Sequence of chain 1.A:
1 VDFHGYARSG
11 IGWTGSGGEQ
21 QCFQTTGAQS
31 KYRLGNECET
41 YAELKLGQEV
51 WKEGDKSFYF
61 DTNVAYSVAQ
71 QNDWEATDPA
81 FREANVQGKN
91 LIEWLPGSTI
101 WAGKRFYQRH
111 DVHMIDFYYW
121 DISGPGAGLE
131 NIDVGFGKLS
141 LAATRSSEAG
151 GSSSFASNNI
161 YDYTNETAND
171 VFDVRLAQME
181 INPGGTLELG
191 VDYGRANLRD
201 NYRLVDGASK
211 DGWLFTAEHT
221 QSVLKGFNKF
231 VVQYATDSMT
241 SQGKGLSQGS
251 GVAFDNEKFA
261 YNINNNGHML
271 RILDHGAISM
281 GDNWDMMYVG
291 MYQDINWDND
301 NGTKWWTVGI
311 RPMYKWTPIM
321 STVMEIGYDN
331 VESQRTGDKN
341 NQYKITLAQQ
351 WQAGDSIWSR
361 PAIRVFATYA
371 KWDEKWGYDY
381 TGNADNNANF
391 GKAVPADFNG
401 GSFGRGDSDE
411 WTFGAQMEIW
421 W

The protein below binds the small molecule below.
Small molecule (SMILES): OC[C@H]1O[C@@](CO)(O[C@H]2O[C@H](CO)[C@@H](O)[C@H](O)[C@H]2O)[C@@H](O)[C@@H]1O

Sequence of chain 1.C:
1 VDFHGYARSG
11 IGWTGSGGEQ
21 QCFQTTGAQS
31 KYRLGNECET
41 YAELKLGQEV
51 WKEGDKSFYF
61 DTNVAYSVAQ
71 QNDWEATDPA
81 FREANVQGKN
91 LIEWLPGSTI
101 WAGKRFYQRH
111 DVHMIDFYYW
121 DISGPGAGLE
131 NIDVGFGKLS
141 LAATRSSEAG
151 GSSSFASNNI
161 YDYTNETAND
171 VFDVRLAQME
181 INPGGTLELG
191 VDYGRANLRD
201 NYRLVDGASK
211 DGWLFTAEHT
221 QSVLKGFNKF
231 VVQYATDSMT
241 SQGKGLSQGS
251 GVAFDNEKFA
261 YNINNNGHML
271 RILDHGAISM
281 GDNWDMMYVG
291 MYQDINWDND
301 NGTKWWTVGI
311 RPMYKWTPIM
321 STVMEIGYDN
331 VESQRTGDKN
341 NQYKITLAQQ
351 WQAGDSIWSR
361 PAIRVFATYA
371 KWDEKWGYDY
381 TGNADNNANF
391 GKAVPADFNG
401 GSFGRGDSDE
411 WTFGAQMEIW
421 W

Binding-site contacts:
Ligand atom C6 contacts residue ARG109 of chain 1.C at 3.7 Å.
Ligand atom C2 contacts residue TYR41 of chain 1.C at 3.5 Å (hydrophobic).
Ligand atom O4 contacts residue TYR118 of chain 1.C at 3.2 Å (h-bond).
Ligand atom O5 contacts residue GLU43 of chain 1.C at 3.3 Å (salt-bridge).
Ligand atom C1 contacts residue TYR41 of chain 1.C at 3.5 Å (hydrophobic).
Ligand atom C6 contacts residue TYR118 of chain 1.C at 3.5 Å (hydrophobic).
Ligand atom O3 contacts residue ARG8 of chain 1.C at 2.8 Å (salt-bridge).
Ligand atom C5 contacts residue TYR118 of chain 1.C at 3.8 Å (hydrophobic).
Ligand atom O6 contacts residue ARG82 of chain 1.C at 3.7 Å.
Ligand atom O6 contacts residue GLU43 of chain 1.C at 2.6 Å (salt-bridge).
Ligand atom O4 contacts residue TYR118 of chain 1.C at 3.7 Å.
Ligand atom O6 contacts residue PHE106 of chain 1.C at 3.6 Å.
Ligand atom C2 contacts residue ARG82 of chain 1.C at 4.0 Å.
Ligand atom C6 contacts residue ARG82 of chain 1.C at 4.1 Å.
Ligand atom C1 contacts residue TRP74 of chain 1.A at 4.0 Å (hydrophobic).
Ligand atom C4 contacts residue TYR118 of chain 1.C at 3.8 Å (hydrophobic).
Ligand atom C6 contacts residue ARG109 of chain 1.C at 3.2 Å.
Ligand atom C5 contacts residue ARG82 of chain 1.C at 3.8 Å.
Ligand atom C6 contacts residue ASP121 of chain 1.C at 3.2 Å.
Ligand atom O4 contacts residue ASP116 of chain 1.C at 2.8 Å (salt-bridge).
Ligand atom C6 contacts residue TYR118 of chain 1.C at 3.6 Å (hydrophobic).
Ligand atom C5 contacts residue GLU43 of chain 1.C at 3.8 Å.
Ligand atom O3 contacts residue ASP116 of chain 1.C at 2.7 Å (salt-bridge).
Ligand atom O6 contacts residue ASP121 of chain 1.C at 2.6 Å (salt-bridge).
Ligand atom C1 contacts residue ARG82 of chain 1.C at 3.7 Å.
Ligand atom O6 contacts residue ARG109 of chain 1.C at 2.6 Å (salt-bridge).
Ligand atom O1 contacts residue ARG82 of chain 1.C at 4.0 Å.
Ligand atom O1 contacts residue TRP74 of chain 1.A at 3.9 Å.
Ligand atom O6 contacts residue ARG109 of chain 1.C at 2.7 Å (salt-bridge).
Ligand atom C6 contacts residue GLU43 of chain 1.C at 2.9 Å.
Ligand atom O5 contacts residue ARG82 of chain 1.C at 3.2 Å (salt-bridge).
Ligand atom O2 contacts residue ARG8 of chain 1.C at 3.7 Å.
Ligand atom C1 contacts residue ARG82 of chain 1.C at 3.7 Å.
Ligand atom C5 contacts residue ASP121 of chain 1.C at 4.0 Å.
Ligand atom O6 contacts residue TYR118 of chain 1.C at 4.0 Å.
Ligand atom C3 contacts residue ASP116 of chain 1.C at 3.4 Å.
Ligand atom O5 contacts residue TYR41 of chain 1.C at 3.0 Å (h-bond).
Ligand atom O6 contacts residue ARG82 of chain 1.C at 3.4 Å (salt-bridge).
Ligand atom O5 contacts residue ARG82 of chain 1.C at 3.0 Å (salt-bridge).
Ligand atom C4 contacts residue ASP116 of chain 1.C at 3.8 Å.